Sequence of chain 1.B:
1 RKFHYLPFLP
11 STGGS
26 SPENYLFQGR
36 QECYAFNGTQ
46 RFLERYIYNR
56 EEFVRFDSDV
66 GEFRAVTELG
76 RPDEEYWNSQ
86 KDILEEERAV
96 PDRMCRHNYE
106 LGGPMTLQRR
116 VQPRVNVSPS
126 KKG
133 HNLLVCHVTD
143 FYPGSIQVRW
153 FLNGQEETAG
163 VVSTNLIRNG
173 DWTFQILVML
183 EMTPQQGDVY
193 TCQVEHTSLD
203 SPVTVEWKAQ

Binding-site contacts:
Ligand atom N2 contacts residue ASN42 of chain 1.B at 3.1 Å (h-bond).
Ligand atom C8 contacts residue ASN42 of chain 1.B at 4.3 Å.
Ligand atom C1 contacts residue ASN42 of chain 1.B at 1.4 Å.
Ligand atom C7 contacts residue ASN42 of chain 1.B at 4.3 Å.
Ligand atom O6 contacts residue ASN42 of chain 1.B at 4.0 Å.
Ligand atom C5 contacts residue ASN42 of chain 1.B at 2.8 Å.
Ligand atom C6 contacts residue ASN42 of chain 1.B at 4.0 Å.
Ligand atom C3 contacts residue ASN42 of chain 1.B at 3.8 Å.
Ligand atom O5 contacts residue ASN42 of chain 1.B at 2.3 Å (h-bond).
Ligand atom C2 contacts residue ASN42 of chain 1.B at 2.8 Å.
Ligand atom C4 contacts residue ASN42 of chain 1.B at 3.8 Å.

The protein below binds the small molecule below.
Small molecule (SMILES): CC(=O)N[C@@H]1[C@@H](O)[C@H](O)[C@@H](CO)O[C@H]1O